Binding-site contacts:
Ligand atom O22 contacts residue SER99 of chain 2.A at 2.9 Å (h-bond).
Ligand atom C29 contacts residue THR289 of chain 2.A at 3.5 Å.
Ligand atom C15 contacts residue PHE221 of chain 2.A at 3.6 Å (hydrophobic).
Ligand atom C28 contacts residue HEM1 of chain 2.B at 3.0 Å.
Ligand atom C25 contacts residue ALA285 of chain 2.A at 3.5 Å (hydrophobic).
Ligand atom C30 contacts residue THR289 of chain 2.A at 3.8 Å.
Ligand atom O22 contacts residue ILE281 of chain 2.A at 3.9 Å.
Ligand atom C18 contacts residue PHE284 of chain 2.A at 3.4 Å (hydrophobic).
Ligand atom C10 contacts residue PHE193 of chain 2.A at 3.4 Å (hydrophobic).
Ligand atom N08 contacts residue PHE193 of chain 2.A at 3.7 Å.
Ligand atom C16 contacts residue PHE284 of chain 2.A at 3.9 Å (hydrophobic).
Ligand atom C19 contacts residue ILE280 of chain 2.A at 3.9 Å (hydrophobic).
Ligand atom C16 contacts residue PHE221 of chain 2.A at 3.9 Å (hydrophobic).
Ligand atom C19 contacts residue PHE284 of chain 2.A at 3.5 Å (hydrophobic).
Ligand atom C03 contacts residue PHE284 of chain 2.A at 3.7 Å (hydrophobic).
Ligand atom C20 contacts residue PHE221 of chain 2.A at 3.5 Å (hydrophobic).
Ligand atom N27 contacts residue HEM1 of chain 2.B at 2.2 Å.
Ligand atom N14 contacts residue ILE281 of chain 2.A at 3.3 Å.
Ligand atom C39 contacts residue ARG85 of chain 2.A at 3.7 Å.
Ligand atom C01 contacts residue LEU462 of chain 2.A at 3.5 Å (hydrophobic).
Ligand atom C20 contacts residue PHE284 of chain 2.A at 3.9 Å (hydrophobic).
Ligand atom C24 contacts residue ALA285 of chain 2.A at 3.5 Å (hydrophobic).
Ligand atom C15 contacts residue ILE281 of chain 2.A at 4.0 Å (hydrophobic).
Ligand atom C26 contacts residue ALA285 of chain 2.A at 3.5 Å (hydrophobic).
Ligand atom C19 contacts residue PHE221 of chain 2.A at 3.8 Å (hydrophobic).
Ligand atom C37 contacts residue ARG85 of chain 2.A at 3.8 Å.
Ligand atom C21 contacts residue SER99 of chain 2.A at 3.8 Å.
Ligand atom C06 contacts residue PHE284 of chain 2.A at 3.7 Å (hydrophobic).
Ligand atom N23 contacts residue PHE284 of chain 2.A at 3.5 Å.
Ligand atom C03 contacts residue GLU288 of chain 2.A at 3.5 Å.
Ligand atom S11 contacts residue PHE88 of chain 2.A at 3.9 Å.
Ligand atom C28 contacts residue THR289 of chain 2.A at 3.9 Å.
Ligand atom C36 contacts residue HEM1 of chain 2.B at 3.2 Å.
Ligand atom O07 contacts residue PHE284 of chain 2.A at 3.0 Å.
Ligand atom C26 contacts residue HEM1 of chain 2.B at 2.9 Å.
Ligand atom C21 contacts residue ILE281 of chain 2.A at 3.9 Å (hydrophobic).
Ligand atom C35 contacts residue HEM1 of chain 2.B at 3.9 Å.
Ligand atom C17 contacts residue PHE284 of chain 2.A at 3.4 Å (hydrophobic).
Ligand atom C20 contacts residue ILE281 of chain 2.A at 3.7 Å (hydrophobic).
Ligand atom S11 contacts residue PHE193 of chain 2.A at 3.6 Å.

Sequence of chain 2.A:
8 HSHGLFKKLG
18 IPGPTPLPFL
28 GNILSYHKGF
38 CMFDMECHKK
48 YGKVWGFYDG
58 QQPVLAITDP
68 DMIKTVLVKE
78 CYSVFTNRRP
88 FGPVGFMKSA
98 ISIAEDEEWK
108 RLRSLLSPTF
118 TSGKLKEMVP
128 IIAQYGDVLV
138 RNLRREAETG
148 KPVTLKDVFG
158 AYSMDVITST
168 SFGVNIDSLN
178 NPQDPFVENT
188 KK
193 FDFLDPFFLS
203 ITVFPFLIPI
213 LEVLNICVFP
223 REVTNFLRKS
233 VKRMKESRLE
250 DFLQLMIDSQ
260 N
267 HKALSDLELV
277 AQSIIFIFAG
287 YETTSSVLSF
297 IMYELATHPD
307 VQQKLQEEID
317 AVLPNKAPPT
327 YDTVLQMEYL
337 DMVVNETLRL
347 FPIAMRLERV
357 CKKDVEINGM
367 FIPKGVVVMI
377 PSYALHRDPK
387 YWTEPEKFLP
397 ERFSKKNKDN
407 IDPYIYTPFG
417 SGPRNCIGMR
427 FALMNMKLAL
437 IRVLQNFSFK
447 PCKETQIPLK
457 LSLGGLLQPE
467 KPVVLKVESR

A protein and the small-molecule ligand that binds it are described below.
Small molecule (SMILES): CC(C)(C)OC(=O)N[C@H](CSC[C@H](Nc1ccccc1)C(=O)NCc1cccnc1)Cc1cccc2ccccc12